Binding-site contacts:
Ligand atom C7 contacts residue GLN791 of chain 1.B at 3.6 Å.
Ligand atom C1 contacts residue ASN788 of chain 1.B at 1.4 Å.
Ligand atom C3 contacts residue ASN788 of chain 1.B at 3.8 Å.
Ligand atom C2 contacts residue ASN788 of chain 1.B at 2.5 Å.
Ligand atom C7 contacts residue ASN788 of chain 1.B at 4.2 Å.
Ligand atom C4 contacts residue ASN788 of chain 1.B at 4.2 Å.
Ligand atom C8 contacts residue GLN791 of chain 1.B at 3.4 Å.
Ligand atom N2 contacts residue GLN791 of chain 1.B at 4.4 Å.
Ligand atom C7 contacts residue SER790 of chain 1.B at 4.2 Å.
Ligand atom C5 contacts residue ASN788 of chain 1.B at 3.7 Å.
Ligand atom O7 contacts residue GLN791 of chain 1.B at 3.5 Å (h-bond).
Ligand atom N2 contacts residue SER790 of chain 1.B at 4.1 Å.
Ligand atom C1 contacts residue SER790 of chain 1.B at 4.5 Å.
Ligand atom C2 contacts residue SER790 of chain 1.B at 3.8 Å.
Ligand atom O6 contacts residue ASN788 of chain 1.B at 4.3 Å.
Ligand atom C6 contacts residue ASN788 of chain 1.B at 4.1 Å.
Ligand atom N2 contacts residue ASN788 of chain 1.B at 2.9 Å (h-bond).
Ligand atom O5 contacts residue ASN788 of chain 1.B at 2.4 Å (h-bond).
Ligand atom O7 contacts residue SER790 of chain 1.B at 4.1 Å.

A small-molecule ligand and the protein it binds are described below.
Small molecule (SMILES): CC(=O)N[C@@H]1[C@@H](O)[C@H](O)[C@@H](CO)O[C@H]1O

Sequence of chain 1.B:
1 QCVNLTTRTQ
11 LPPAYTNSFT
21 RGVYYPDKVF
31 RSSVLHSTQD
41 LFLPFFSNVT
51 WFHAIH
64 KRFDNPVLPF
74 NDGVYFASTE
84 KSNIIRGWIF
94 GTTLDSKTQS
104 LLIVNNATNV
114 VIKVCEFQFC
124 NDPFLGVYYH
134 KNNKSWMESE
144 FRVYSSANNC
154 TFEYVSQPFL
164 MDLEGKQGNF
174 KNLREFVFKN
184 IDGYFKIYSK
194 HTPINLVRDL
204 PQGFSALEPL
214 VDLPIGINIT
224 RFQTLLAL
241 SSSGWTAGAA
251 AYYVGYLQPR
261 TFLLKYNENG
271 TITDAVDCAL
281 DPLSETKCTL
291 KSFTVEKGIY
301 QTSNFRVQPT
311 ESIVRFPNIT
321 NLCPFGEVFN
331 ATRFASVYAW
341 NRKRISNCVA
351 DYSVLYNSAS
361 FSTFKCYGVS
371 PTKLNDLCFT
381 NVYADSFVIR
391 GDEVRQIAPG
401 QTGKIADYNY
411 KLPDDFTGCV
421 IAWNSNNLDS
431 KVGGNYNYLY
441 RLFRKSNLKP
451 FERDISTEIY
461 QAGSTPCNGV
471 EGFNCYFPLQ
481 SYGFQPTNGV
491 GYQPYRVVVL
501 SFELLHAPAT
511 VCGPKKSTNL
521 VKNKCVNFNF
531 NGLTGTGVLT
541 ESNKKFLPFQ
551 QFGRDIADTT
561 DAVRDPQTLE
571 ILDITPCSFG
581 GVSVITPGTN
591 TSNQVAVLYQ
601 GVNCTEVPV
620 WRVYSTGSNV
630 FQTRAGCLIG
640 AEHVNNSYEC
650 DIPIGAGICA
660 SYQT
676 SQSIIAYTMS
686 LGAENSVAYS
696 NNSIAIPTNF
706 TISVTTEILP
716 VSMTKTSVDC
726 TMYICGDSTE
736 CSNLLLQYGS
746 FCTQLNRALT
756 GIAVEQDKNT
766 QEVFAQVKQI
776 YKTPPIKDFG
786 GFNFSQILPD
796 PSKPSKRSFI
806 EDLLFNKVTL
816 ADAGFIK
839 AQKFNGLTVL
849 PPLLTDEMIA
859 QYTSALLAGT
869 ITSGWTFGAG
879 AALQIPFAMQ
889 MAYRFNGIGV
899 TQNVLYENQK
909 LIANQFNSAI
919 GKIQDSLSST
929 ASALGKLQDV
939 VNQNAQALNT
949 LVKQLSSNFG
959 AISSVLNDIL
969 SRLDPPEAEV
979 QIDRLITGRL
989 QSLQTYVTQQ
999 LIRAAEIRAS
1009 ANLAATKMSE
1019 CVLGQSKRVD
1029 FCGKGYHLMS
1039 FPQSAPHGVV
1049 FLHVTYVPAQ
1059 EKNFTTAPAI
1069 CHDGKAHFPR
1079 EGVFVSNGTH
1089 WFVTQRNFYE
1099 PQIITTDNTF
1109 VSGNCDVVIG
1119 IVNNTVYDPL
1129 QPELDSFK